Binding-site contacts:
Ligand atom N2 contacts residue SER21 of chain 1.A at 2.9 Å (h-bond).
Ligand atom C5 contacts residue ASN39 of chain 1.A at 3.6 Å.
Ligand atom C3 contacts residue ASN39 of chain 1.A at 3.8 Å.
Ligand atom O7 contacts residue ASN39 of chain 1.A at 4.1 Å.
Ligand atom N2 contacts residue ARG22 of chain 1.A at 4.1 Å.
Ligand atom N2 contacts residue ASN39 of chain 1.A at 2.9 Å (h-bond).
Ligand atom O6 contacts residue ARG71 of chain 1.A at 3.9 Å.
Ligand atom C1 contacts residue ASN39 of chain 1.A at 1.4 Å.
Ligand atom C2 contacts residue SER21 of chain 1.A at 3.8 Å.
Ligand atom C3 contacts residue SER21 of chain 1.A at 4.2 Å.
Ligand atom C2 contacts residue ASN39 of chain 1.A at 2.5 Å.
Ligand atom C1 contacts residue SER21 of chain 1.A at 4.0 Å.
Ligand atom C7 contacts residue ARG22 of chain 1.A at 4.3 Å.
Ligand atom O6 contacts residue ASN39 of chain 1.A at 3.9 Å.
Ligand atom O5 contacts residue ASN39 of chain 1.A at 2.3 Å (h-bond).
Ligand atom C7 contacts residue ASN39 of chain 1.A at 3.7 Å.
Ligand atom C4 contacts residue ASN39 of chain 1.A at 4.2 Å.
Ligand atom C8 contacts residue SER21 of chain 1.A at 3.4 Å.
Ligand atom C8 contacts residue ARG22 of chain 1.A at 3.9 Å.
Ligand atom C7 contacts residue SER21 of chain 1.A at 3.6 Å.
Ligand atom C8 contacts residue TRP20 of chain 1.A at 3.6 Å (hydrophobic).

This small molecule binds to this protein.
Small molecule (SMILES): CC(=O)N[C@@H]1[C@@H](O)[C@H](O)[C@@H](CO)O[C@H]1O

Sequence of chain 1.A:
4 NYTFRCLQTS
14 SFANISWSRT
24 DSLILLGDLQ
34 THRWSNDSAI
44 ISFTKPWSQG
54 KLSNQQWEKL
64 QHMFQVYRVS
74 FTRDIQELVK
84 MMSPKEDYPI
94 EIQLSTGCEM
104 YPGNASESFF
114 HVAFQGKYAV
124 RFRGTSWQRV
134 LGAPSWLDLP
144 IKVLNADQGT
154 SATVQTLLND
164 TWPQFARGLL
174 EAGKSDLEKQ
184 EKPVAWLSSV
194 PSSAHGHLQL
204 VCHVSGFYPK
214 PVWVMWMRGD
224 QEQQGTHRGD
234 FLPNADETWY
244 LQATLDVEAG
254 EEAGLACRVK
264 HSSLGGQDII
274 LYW